Binding-site contacts:
Ligand atom N1 contacts residue ASP47 of chain 2.A at 3.3 Å.
Ligand atom C6 contacts residue VAL48 of chain 2.A at 3.8 Å (hydrophobic).
Ligand atom O2' contacts residue ARG35 of chain 2.A at 2.8 Å (salt-bridge).
Ligand atom C3' contacts residue ASP33 of chain 2.A at 3.6 Å.
Ligand atom O5' contacts residue ALA73 of chain 2.A at 2.8 Å (h-bond).
Ligand atom C2 contacts residue LEU34 of chain 2.A at 3.8 Å (hydrophobic).
Ligand atom C4' contacts residue GLY9 of chain 2.A at 3.6 Å.
Ligand atom N7 contacts residue VAL76 of chain 2.A at 3.8 Å.
Ligand atom N1 contacts residue VAL48 of chain 2.A at 2.9 Å (h-bond).
Ligand atom O2' contacts residue ASP33 of chain 2.A at 2.6 Å (salt-bridge).
Ligand atom C1' contacts residue ASP33 of chain 2.A at 3.5 Å.
Ligand atom C6 contacts residue LEU34 of chain 2.A at 3.8 Å (hydrophobic).
Ligand atom N3 contacts residue ALA74 of chain 2.A at 3.7 Å.
Ligand atom O5' contacts residue ALA74 of chain 2.A at 3.7 Å.
Ligand atom O3' contacts residue ASP33 of chain 2.A at 2.7 Å (salt-bridge).
Ligand atom N6 contacts residue ASP47 of chain 2.A at 2.8 Å (salt-bridge).
Ligand atom O4' contacts residue ALA74 of chain 2.A at 3.6 Å.
Ligand atom N3 contacts residue ASP33 of chain 2.A at 3.6 Å.
Ligand atom C2 contacts residue GLY46 of chain 2.A at 3.4 Å.
Ligand atom C8 contacts residue GLY75 of chain 2.A at 3.5 Å.
Ligand atom N7 contacts residue VAL100 of chain 2.A at 3.8 Å.
Ligand atom C6 contacts residue ASP47 of chain 2.A at 3.7 Å.
Ligand atom C4' contacts residue ASP33 of chain 2.A at 3.7 Å.
Ligand atom C5 contacts residue LEU34 of chain 2.A at 3.6 Å (hydrophobic).
Ligand atom N3 contacts residue LEU34 of chain 2.A at 3.6 Å (h-bond).
Ligand atom N7 contacts residue LEU34 of chain 2.A at 3.7 Å.
Ligand atom C3' contacts residue SER12 of chain 2.A at 3.5 Å.
Ligand atom O4' contacts residue GLY75 of chain 2.A at 3.5 Å (h-bond).
Ligand atom C2' contacts residue ASP33 of chain 2.A at 3.5 Å.
Ligand atom O3' contacts residue SER12 of chain 2.A at 2.9 Å (h-bond).
Ligand atom C4 contacts residue ALA74 of chain 2.A at 3.8 Å (hydrophobic).
Ligand atom O5' contacts residue GLY75 of chain 2.A at 3.3 Å (h-bond).
Ligand atom N1 contacts residue GLY46 of chain 2.A at 3.6 Å.
Ligand atom O3' contacts residue ALA11 of chain 2.A at 3.7 Å.
Ligand atom N6 contacts residue VAL48 of chain 2.A at 3.8 Å.
Ligand atom C4 contacts residue LEU34 of chain 2.A at 3.8 Å (hydrophobic).
Ligand atom C2 contacts residue VAL48 of chain 2.A at 3.7 Å (hydrophobic).
Ligand atom N1 contacts residue LEU34 of chain 2.A at 3.8 Å.
Ligand atom O4' contacts residue GLY9 of chain 2.A at 3.7 Å.
Ligand atom O3' contacts residue GLY9 of chain 2.A at 3.7 Å.

Sequence of chain 2.A:
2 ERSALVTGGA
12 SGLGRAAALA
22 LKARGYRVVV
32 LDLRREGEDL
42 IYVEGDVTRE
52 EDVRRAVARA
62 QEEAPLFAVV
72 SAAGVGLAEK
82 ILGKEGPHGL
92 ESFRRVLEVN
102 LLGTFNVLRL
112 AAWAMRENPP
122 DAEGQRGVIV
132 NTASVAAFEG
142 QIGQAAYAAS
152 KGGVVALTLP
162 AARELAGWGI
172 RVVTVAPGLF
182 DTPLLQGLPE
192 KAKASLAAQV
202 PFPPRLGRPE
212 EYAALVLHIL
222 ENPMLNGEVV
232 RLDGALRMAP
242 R

This small molecule binds to this protein.
Small molecule (SMILES): Nc1ncnc2c1ncn2[C@@H]1O[C@H](CO)[C@@H](O)[C@H]1O